Sequence of chain 1.A:
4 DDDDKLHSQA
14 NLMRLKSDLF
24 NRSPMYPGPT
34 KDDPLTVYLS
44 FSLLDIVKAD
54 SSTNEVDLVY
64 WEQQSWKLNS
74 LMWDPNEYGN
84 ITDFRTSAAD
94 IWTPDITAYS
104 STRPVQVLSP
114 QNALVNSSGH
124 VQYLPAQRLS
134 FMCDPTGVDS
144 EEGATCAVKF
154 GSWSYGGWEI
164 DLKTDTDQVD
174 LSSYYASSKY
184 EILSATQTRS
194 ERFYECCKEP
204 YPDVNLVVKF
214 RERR

A small-molecule ligand and the protein it binds are described below.
Small molecule (SMILES): CC(=O)N[C@H]1[C@H](O[C@H]2[C@H](O)[C@@H](NC(C)=O)CO[C@@H]2CO)O[C@H](CO)[C@@H](O)[C@@H]1O

Binding-site contacts:
Ligand atom C4 contacts residue ASN119 of chain 1.A at 4.2 Å.
Ligand atom O5 contacts residue ASN119 of chain 1.A at 2.6 Å (h-bond).
Ligand atom O7 contacts residue ASN119 of chain 1.A at 3.7 Å.
Ligand atom C7 contacts residue SER120 of chain 1.A at 4.4 Å.
Ligand atom C3 contacts residue HIS123 of chain 1.A at 3.8 Å.
Ligand atom O3 contacts residue SER121 of chain 1.A at 4.4 Å.
Ligand atom C5 contacts residue ASN119 of chain 1.A at 3.8 Å.
Ligand atom O5 contacts residue GLN125 of chain 1.A at 4.4 Å.
Ligand atom C7 contacts residue ASN119 of chain 1.A at 3.5 Å.
Ligand atom C6 contacts residue GLN125 of chain 1.A at 4.4 Å.
Ligand atom C1 contacts residue SER121 of chain 1.A at 3.7 Å.
Ligand atom C2 contacts residue SER121 of chain 1.A at 3.6 Å.
Ligand atom O6 contacts residue GLN125 of chain 1.A at 3.5 Å (h-bond).
Ligand atom O4 contacts residue HIS123 of chain 1.A at 4.0 Å.
Ligand atom C8 contacts residue SER121 of chain 1.A at 3.9 Å.
Ligand atom C1 contacts residue ASN119 of chain 1.A at 1.5 Å.
Ligand atom C4 contacts residue HIS123 of chain 1.A at 4.1 Å.
Ligand atom C3 contacts residue ASN119 of chain 1.A at 3.6 Å.
Ligand atom N2 contacts residue ASN119 of chain 1.A at 2.5 Å (h-bond).
Ligand atom O5 contacts residue HIS123 of chain 1.A at 4.1 Å.
Ligand atom C1 contacts residue HIS123 of chain 1.A at 4.0 Å.
Ligand atom N2 contacts residue SER121 of chain 1.A at 2.9 Å (h-bond).
Ligand atom C3 contacts residue SER121 of chain 1.A at 3.6 Å.
Ligand atom C7 contacts residue SER121 of chain 1.A at 3.9 Å.
Ligand atom C2 contacts residue ASN119 of chain 1.A at 2.2 Å.
Ligand atom O6 contacts residue HIS123 of chain 1.A at 4.1 Å.
Ligand atom C8 contacts residue SER120 of chain 1.A at 4.0 Å.
Ligand atom C5 contacts residue HIS123 of chain 1.A at 3.7 Å.
Ligand atom C2 contacts residue HIS123 of chain 1.A at 4.4 Å.